Binding-site contacts:
Ligand atom C02 contacts residue PHE78 of chain 1.C at 3.7 Å (hydrophobic).
Ligand atom C12 contacts residue UNK3 of chain 1.D at 3.6 Å.
Ligand atom C02 contacts residue TRP80 of chain 1.C at 3.4 Å (hydrophobic).
Ligand atom C04 contacts residue PHE78 of chain 1.C at 3.6 Å (hydrophobic).
Ligand atom C4 contacts residue UNK2 of chain 1.D at 3.1 Å.
Ligand atom C13 contacts residue PRO52 of chain 1.C at 3.6 Å (hydrophobic).
Ligand atom O18 contacts residue TRP86 of chain 1.C at 3.3 Å.
Ligand atom O05 contacts residue PHE78 of chain 1.C at 3.5 Å (h-bond).
Ligand atom O05 contacts residue TYR102 of chain 1.C at 2.9 Å (h-bond).
Ligand atom C06 contacts residue TYR102 of chain 1.C at 3.4 Å (hydrophobic).
Ligand atom O16 contacts residue TRP100 of chain 1.C at 3.7 Å.
Ligand atom C14 contacts residue PRO52 of chain 1.C at 3.7 Å (hydrophobic).
Ligand atom C04 contacts residue TRP80 of chain 1.C at 3.5 Å (hydrophobic).
Ligand atom N03 contacts residue TRP80 of chain 1.C at 3.4 Å.
Ligand atom C08 contacts residue TRP100 of chain 1.C at 3.7 Å (hydrophobic).
Ligand atom C07 contacts residue TRP86 of chain 1.C at 3.6 Å (hydrophobic).
Ligand atom O16 contacts residue PHE57 of chain 1.C at 3.6 Å.
Ligand atom N09 contacts residue UNK2 of chain 1.D at 3.7 Å.
Ligand atom C04 contacts residue TRP86 of chain 1.C at 3.8 Å (hydrophobic).
Ligand atom O01 contacts residue PRO52 of chain 1.C at 3.5 Å.
Ligand atom C13 contacts residue UNK2 of chain 1.D at 3.2 Å.
Ligand atom C12 contacts residue UNK2 of chain 1.D at 3.4 Å.
Ligand atom O05 contacts residue TRP86 of chain 1.C at 3.7 Å.
Ligand atom O01 contacts residue TRP80 of chain 1.C at 3.6 Å.
Ligand atom C08 contacts residue TRP80 of chain 1.C at 3.8 Å (hydrophobic).
Ligand atom C06 contacts residue TRP80 of chain 1.C at 3.9 Å (hydrophobic).
Ligand atom O16 contacts residue UNK2 of chain 1.D at 3.3 Å.
Ligand atom C4 contacts residue PRO52 of chain 1.C at 3.9 Å (hydrophobic).
Ligand atom C11 contacts residue UNK2 of chain 1.D at 3.7 Å.
Ligand atom C07 contacts residue TRP100 of chain 1.C at 3.4 Å (hydrophobic).
Ligand atom O05 contacts residue SER79 of chain 1.C at 3.2 Å.
Ligand atom C06 contacts residue TRP100 of chain 1.C at 3.6 Å (hydrophobic).
Ligand atom C06 contacts residue TRP86 of chain 1.C at 3.7 Å (hydrophobic).
Ligand atom N03 contacts residue PHE78 of chain 1.C at 2.9 Å (h-bond).
Ligand atom O01 contacts residue PHE78 of chain 1.C at 3.4 Å.
Ligand atom C04 contacts residue TYR102 of chain 1.C at 3.4 Å (hydrophobic).
Ligand atom O16 contacts residue ASN51 of chain 1.C at 3.5 Å.
Ligand atom C14 contacts residue UNK2 of chain 1.D at 3.9 Å.
Ligand atom O05 contacts residue TRP80 of chain 1.C at 3.0 Å (h-bond).
Ligand atom C12 contacts residue PRO52 of chain 1.C at 3.9 Å (hydrophobic).

Sequence of chain 1.D:
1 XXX

Sequence of chain 1.C:
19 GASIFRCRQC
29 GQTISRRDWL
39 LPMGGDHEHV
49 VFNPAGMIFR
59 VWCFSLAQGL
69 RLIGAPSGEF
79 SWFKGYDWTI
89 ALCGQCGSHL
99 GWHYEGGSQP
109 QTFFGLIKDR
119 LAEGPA

This protein binds this small molecule.
Small molecule (SMILES): O=C1CC[C@H](N2C(=O)c3ccccc3C2=O)C(=O)N1